Binding-site contacts:
Ligand atom C2 contacts residue ASN257 of chain 1.D at 2.5 Å.
Ligand atom C1 contacts residue ASN257 of chain 1.D at 1.4 Å.
Ligand atom N2 contacts residue ASN257 of chain 1.D at 2.9 Å (h-bond).
Ligand atom O5 contacts residue LYS396 of chain 1.D at 4.5 Å.
Ligand atom O7 contacts residue ASN257 of chain 1.D at 2.9 Å (h-bond).
Ligand atom C5 contacts residue ASN257 of chain 1.D at 3.7 Å.
Ligand atom C3 contacts residue ASN257 of chain 1.D at 3.8 Å.
Ligand atom O6 contacts residue LYS396 of chain 1.D at 3.8 Å.
Ligand atom N2 contacts residue GLU255 of chain 1.D at 4.3 Å.
Ligand atom C4 contacts residue ASN257 of chain 1.D at 4.2 Å.
Ligand atom C7 contacts residue ASN257 of chain 1.D at 3.1 Å.
Ligand atom O7 contacts residue ASN293 of chain 1.D at 3.9 Å.
Ligand atom C7 contacts residue ASN293 of chain 1.D at 4.1 Å.
Ligand atom C8 contacts residue SER295 of chain 1.D at 3.3 Å.
Ligand atom C8 contacts residue ILE294 of chain 1.D at 3.5 Å (hydrophobic).
Ligand atom C8 contacts residue ASN257 of chain 1.D at 4.3 Å.
Ligand atom O5 contacts residue ASN257 of chain 1.D at 2.4 Å (h-bond).
Ligand atom C8 contacts residue ASN293 of chain 1.D at 3.5 Å.

Sequence of chain 1.D:
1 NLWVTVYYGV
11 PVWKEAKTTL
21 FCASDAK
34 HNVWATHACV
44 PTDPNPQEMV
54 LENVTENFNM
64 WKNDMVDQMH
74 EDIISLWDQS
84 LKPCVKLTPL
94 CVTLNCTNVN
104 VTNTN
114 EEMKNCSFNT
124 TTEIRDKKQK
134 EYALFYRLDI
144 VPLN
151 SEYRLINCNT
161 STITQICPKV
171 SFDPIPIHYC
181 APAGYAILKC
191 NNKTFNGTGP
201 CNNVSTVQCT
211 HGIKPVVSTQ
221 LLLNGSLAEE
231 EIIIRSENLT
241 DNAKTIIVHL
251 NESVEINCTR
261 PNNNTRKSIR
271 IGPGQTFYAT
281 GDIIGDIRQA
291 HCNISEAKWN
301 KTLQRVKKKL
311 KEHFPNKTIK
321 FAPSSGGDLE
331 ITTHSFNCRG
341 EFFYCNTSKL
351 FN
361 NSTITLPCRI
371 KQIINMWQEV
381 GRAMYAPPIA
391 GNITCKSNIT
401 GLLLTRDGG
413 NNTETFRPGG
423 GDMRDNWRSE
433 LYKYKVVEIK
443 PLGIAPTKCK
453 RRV

This small molecule binds to this protein.
Small molecule (SMILES): CC(=O)N[C@H]1[C@H](O[C@H]2[C@H](O)[C@@H](NC(C)=O)CO[C@@H]2CO)O[C@H](CO)[C@@H](O)[C@@H]1O